Sequence of chain 1.A:
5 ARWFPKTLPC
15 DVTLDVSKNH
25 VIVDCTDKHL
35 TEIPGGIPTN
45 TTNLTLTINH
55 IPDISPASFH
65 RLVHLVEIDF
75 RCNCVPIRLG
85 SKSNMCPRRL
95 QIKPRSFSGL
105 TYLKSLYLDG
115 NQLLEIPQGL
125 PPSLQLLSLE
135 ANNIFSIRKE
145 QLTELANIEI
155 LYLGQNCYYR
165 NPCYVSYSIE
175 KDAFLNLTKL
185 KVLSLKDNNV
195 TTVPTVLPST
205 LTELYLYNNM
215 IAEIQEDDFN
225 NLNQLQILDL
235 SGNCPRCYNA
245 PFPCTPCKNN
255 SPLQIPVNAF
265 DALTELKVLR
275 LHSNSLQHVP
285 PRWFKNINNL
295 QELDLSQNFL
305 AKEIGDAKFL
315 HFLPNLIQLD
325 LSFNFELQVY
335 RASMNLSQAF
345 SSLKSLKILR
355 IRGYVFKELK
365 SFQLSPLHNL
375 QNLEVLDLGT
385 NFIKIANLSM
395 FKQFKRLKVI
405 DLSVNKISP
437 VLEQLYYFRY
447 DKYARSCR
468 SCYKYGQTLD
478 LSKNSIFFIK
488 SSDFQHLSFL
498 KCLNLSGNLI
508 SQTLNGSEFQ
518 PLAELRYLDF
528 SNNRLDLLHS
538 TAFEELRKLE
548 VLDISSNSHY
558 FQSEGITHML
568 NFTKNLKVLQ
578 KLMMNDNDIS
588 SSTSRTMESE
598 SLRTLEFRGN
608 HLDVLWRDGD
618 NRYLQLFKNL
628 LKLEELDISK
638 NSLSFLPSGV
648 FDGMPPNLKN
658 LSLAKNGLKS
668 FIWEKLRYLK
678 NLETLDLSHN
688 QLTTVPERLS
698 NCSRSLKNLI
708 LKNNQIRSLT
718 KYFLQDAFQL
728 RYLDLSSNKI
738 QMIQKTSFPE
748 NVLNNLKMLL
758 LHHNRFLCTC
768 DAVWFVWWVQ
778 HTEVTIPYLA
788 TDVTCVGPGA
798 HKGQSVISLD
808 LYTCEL

A protein and the small-molecule ligand that binds it are described below.
Small molecule (SMILES): CC(=O)N[C@H]1[C@H](O[C@H]2[C@H](O)[C@@H](NC(C)=O)CO[C@@H]2CO)O[C@H](CO)[C@@H](O)[C@@H]1O

Binding-site contacts:
Ligand atom C8 contacts residue TYR162 of chain 1.A at 3.5 Å (hydrophobic).
Ligand atom C7 contacts residue ASN193 of chain 1.A at 3.7 Å.
Ligand atom C8 contacts residue PRO166 of chain 1.A at 4.0 Å (hydrophobic).
Ligand atom C5 contacts residue TYR168 of chain 1.A at 4.0 Å (hydrophobic).
Ligand atom O7 contacts residue CYS167 of chain 1.A at 3.0 Å (h-bond).
Ligand atom O5 contacts residue SER170 of chain 1.A at 3.2 Å (h-bond).
Ligand atom C7 contacts residue CYS161 of chain 1.A at 3.9 Å (hydrophobic).
Ligand atom C2 contacts residue ASN193 of chain 1.A at 2.4 Å.
Ligand atom C5 contacts residue SER170 of chain 1.A at 4.2 Å.
Ligand atom C1 contacts residue VAL169 of chain 1.A at 3.5 Å (hydrophobic).
Ligand atom C4 contacts residue TYR168 of chain 1.A at 3.8 Å (hydrophobic).
Ligand atom O7 contacts residue ASN193 of chain 1.A at 4.0 Å.
Ligand atom C6 contacts residue VAL169 of chain 1.A at 4.3 Å (hydrophobic).
Ligand atom C5 contacts residue ASN193 of chain 1.A at 3.6 Å.
Ligand atom O6 contacts residue TYR168 of chain 1.A at 3.8 Å.
Ligand atom C6 contacts residue TYR168 of chain 1.A at 4.1 Å (hydrophobic).
Ligand atom O7 contacts residue PRO166 of chain 1.A at 3.6 Å.
Ligand atom C6 contacts residue SER170 of chain 1.A at 3.7 Å.
Ligand atom C1 contacts residue SER170 of chain 1.A at 4.2 Å.
Ligand atom O3 contacts residue TYR168 of chain 1.A at 3.5 Å.
Ligand atom C7 contacts residue PRO166 of chain 1.A at 4.3 Å (hydrophobic).
Ligand atom C7 contacts residue TYR168 of chain 1.A at 3.9 Å (hydrophobic).
Ligand atom C1 contacts residue ASN193 of chain 1.A at 1.4 Å.
Ligand atom C7 contacts residue CYS167 of chain 1.A at 4.1 Å (hydrophobic).
Ligand atom C5 contacts residue VAL169 of chain 1.A at 4.2 Å (hydrophobic).
Ligand atom C8 contacts residue TYR163 of chain 1.A at 4.0 Å (hydrophobic).
Ligand atom O7 contacts residue CYS161 of chain 1.A at 3.3 Å (h-bond).
Ligand atom C4 contacts residue VAL169 of chain 1.A at 4.2 Å (hydrophobic).
Ligand atom O6 contacts residue SER170 of chain 1.A at 2.5 Å (h-bond).
Ligand atom C2 contacts residue VAL169 of chain 1.A at 3.8 Å (hydrophobic).
Ligand atom O7 contacts residue TYR168 of chain 1.A at 2.8 Å (h-bond).
Ligand atom C1 contacts residue TYR168 of chain 1.A at 3.8 Å (hydrophobic).
Ligand atom O5 contacts residue ASN193 of chain 1.A at 2.4 Å (h-bond).
Ligand atom C2 contacts residue TYR168 of chain 1.A at 4.1 Å (hydrophobic).
Ligand atom C3 contacts residue TYR168 of chain 1.A at 4.2 Å (hydrophobic).
Ligand atom O5 contacts residue TYR168 of chain 1.A at 3.7 Å.
Ligand atom C3 contacts residue ASN193 of chain 1.A at 3.8 Å.
Ligand atom C4 contacts residue ASN193 of chain 1.A at 4.2 Å.
Ligand atom O5 contacts residue VAL169 of chain 1.A at 3.2 Å.
Ligand atom N2 contacts residue ASN193 of chain 1.A at 2.9 Å (h-bond).